A small-molecule ligand and the protein it binds are described below.
Small molecule (SMILES): Cc1cc(-c2ccc3c4c(cccc24)COC3)nc(N)n1

Sequence of chain 2.A:
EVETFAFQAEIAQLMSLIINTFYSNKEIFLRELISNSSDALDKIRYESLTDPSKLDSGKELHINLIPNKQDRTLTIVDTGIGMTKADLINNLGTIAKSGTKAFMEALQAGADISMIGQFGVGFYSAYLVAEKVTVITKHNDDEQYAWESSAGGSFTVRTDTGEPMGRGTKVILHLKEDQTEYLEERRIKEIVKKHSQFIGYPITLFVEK

Binding-site contacts:
Ligand atom C17 contacts residue MET91 of chain 2.A at 3.9 Å (hydrophobic).
Ligand atom N21 contacts residue ASP86 of chain 2.A at 2.9 Å (salt-bridge).
Ligand atom C1 contacts residue LEU100 of chain 2.A at 4.1 Å (hydrophobic).
Ligand atom C12 contacts residue MET91 of chain 2.A at 4.0 Å (hydrophobic).
Ligand atom C18 contacts residue MET91 of chain 2.A at 3.7 Å (hydrophobic).
Ligand atom N21 contacts residue THR177 of chain 2.A at 3.8 Å.
Ligand atom C12 contacts residue LEU100 of chain 2.A at 3.9 Å (hydrophobic).
Ligand atom C20 contacts residue ASP86 of chain 2.A at 4.0 Å.
Ligand atom N21 contacts residue ASN44 of chain 2.A at 3.9 Å.
Ligand atom N21 contacts residue SER45 of chain 2.A at 3.9 Å.
Ligand atom C14 contacts residue MET91 of chain 2.A at 3.9 Å (hydrophobic).
Ligand atom C10 contacts residue ASN99 of chain 2.A at 4.2 Å.
Ligand atom O2 contacts residue GLY128 of chain 2.A at 3.9 Å.
Ligand atom C17 contacts residue THR177 of chain 2.A at 4.1 Å.
Ligand atom C4 contacts residue GLY128 of chain 2.A at 4.1 Å.
Ligand atom C1 contacts residue ASN99 of chain 2.A at 3.5 Å.
Ligand atom C10 contacts residue LEU100 of chain 2.A at 3.8 Å (hydrophobic).
Ligand atom C10 contacts residue PHE131 of chain 2.A at 3.7 Å (hydrophobic).
Ligand atom C3 contacts residue ASN99 of chain 2.A at 3.6 Å.
Ligand atom C18 contacts residue GLY90 of chain 2.A at 3.4 Å.
Ligand atom C8 contacts residue ASN44 of chain 2.A at 4.2 Å.
Ligand atom N19 contacts residue THR177 of chain 2.A at 3.6 Å.
Ligand atom O2 contacts residue TYR132 of chain 2.A at 3.5 Å.
Ligand atom O2 contacts residue ASN99 of chain 2.A at 3.6 Å.
Ligand atom C11 contacts residue PHE131 of chain 2.A at 3.4 Å (hydrophobic).
Ligand atom C18 contacts residue ALA48 of chain 2.A at 3.8 Å (hydrophobic).
Ligand atom C20 contacts residue THR177 of chain 2.A at 4.0 Å.
Ligand atom C11 contacts residue LEU100 of chain 2.A at 3.4 Å (hydrophobic).
Ligand atom C17 contacts residue ALA48 of chain 2.A at 4.0 Å (hydrophobic).
Ligand atom C18 contacts residue ILE89 of chain 2.A at 3.8 Å (hydrophobic).
Ligand atom C3 contacts residue GLY128 of chain 2.A at 3.5 Å.
Ligand atom O2 contacts residue PHE131 of chain 2.A at 4.0 Å.
Ligand atom C16 contacts residue MET91 of chain 2.A at 3.6 Å (hydrophobic).
Ligand atom C20 contacts residue ASN44 of chain 2.A at 4.0 Å.
Ligand atom C1 contacts residue PHE131 of chain 2.A at 3.5 Å (hydrophobic).
Ligand atom C5 contacts residue GLY128 of chain 2.A at 4.1 Å.
Ligand atom N15 contacts residue ASN44 of chain 2.A at 3.7 Å.
Ligand atom N19 contacts residue ALA48 of chain 2.A at 3.5 Å.
Ligand atom C1 contacts residue TYR132 of chain 2.A at 3.9 Å (hydrophobic).
Ligand atom C13 contacts residue ASN44 of chain 2.A at 4.1 Å.